Sequence of chain 1.A:
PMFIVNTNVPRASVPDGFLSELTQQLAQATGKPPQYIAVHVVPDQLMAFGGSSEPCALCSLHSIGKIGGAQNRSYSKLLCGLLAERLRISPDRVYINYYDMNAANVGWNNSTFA

A small-molecule ligand and the protein it binds are described below.
Small molecule (SMILES): O=C(O)c1cc(-c2cn[nH]c2)ccc1Oc1ccc2ccccc2c1

Sequence of chain 1.C:
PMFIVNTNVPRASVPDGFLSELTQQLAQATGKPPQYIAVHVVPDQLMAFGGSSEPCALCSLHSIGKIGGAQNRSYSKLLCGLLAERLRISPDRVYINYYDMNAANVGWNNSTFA

Binding-site contacts:
Ligand atom C02 contacts residue LYS32 of chain 1.A at 3.3 Å.
Ligand atom C17 contacts residue PHE113 of chain 1.A at 3.6 Å (hydrophobic).
Ligand atom O03 contacts residue SER63 of chain 1.A at 3.2 Å (h-bond).
Ligand atom C16 contacts residue TYR36 of chain 1.A at 3.8 Å (hydrophobic).
Ligand atom C21 contacts residue ILE64 of chain 1.A at 4.0 Å (hydrophobic).
Ligand atom C12 contacts residue PHE113 of chain 1.A at 3.8 Å (hydrophobic).
Ligand atom C14 contacts residue PRO1 of chain 1.A at 3.9 Å (hydrophobic).
Ligand atom C22 contacts residue ILE64 of chain 1.A at 4.1 Å (hydrophobic).
Ligand atom C02 contacts residue PRO1 of chain 1.A at 3.3 Å (hydrophobic).
Ligand atom C08 contacts residue VAL106 of chain 1.A at 4.0 Å (hydrophobic).
Ligand atom C04 contacts residue PRO1 of chain 1.A at 3.4 Å (hydrophobic).
Ligand atom C05 contacts residue PRO1 of chain 1.A at 3.6 Å (hydrophobic).
Ligand atom C11 contacts residue TYR95 of chain 1.C at 3.8 Å (hydrophobic).
Ligand atom C02 contacts residue SER63 of chain 1.A at 4.1 Å.
Ligand atom C23 contacts residue ILE64 of chain 1.A at 4.0 Å (hydrophobic).
Ligand atom C19 contacts residue ILE64 of chain 1.A at 3.7 Å (hydrophobic).
Ligand atom C13 contacts residue PHE113 of chain 1.A at 3.6 Å (hydrophobic).
Ligand atom C12 contacts residue TYR95 of chain 1.C at 3.5 Å (hydrophobic).
Ligand atom O01 contacts residue LYS32 of chain 1.A at 2.7 Å (salt-bridge).
Ligand atom C11 contacts residue VAL106 of chain 1.A at 3.8 Å (hydrophobic).
Ligand atom C17 contacts residue ILE64 of chain 1.A at 3.7 Å (hydrophobic).
Ligand atom C02 contacts residue ILE64 of chain 1.A at 3.7 Å (hydrophobic).
Ligand atom N09 contacts residue ASN97 of chain 1.C at 3.0 Å (h-bond).
Ligand atom C18 contacts residue ILE64 of chain 1.A at 3.4 Å (hydrophobic).
Ligand atom O01 contacts residue PRO1 of chain 1.A at 2.9 Å (h-bond).
Ligand atom N10 contacts residue VAL106 of chain 1.A at 4.0 Å.
Ligand atom C13 contacts residue TYR95 of chain 1.C at 3.5 Å (hydrophobic).
Ligand atom C18 contacts residue PHE113 of chain 1.A at 3.3 Å (hydrophobic).
Ligand atom O03 contacts residue LYS32 of chain 1.A at 3.0 Å (salt-bridge).
Ligand atom O15 contacts residue TYR36 of chain 1.A at 3.2 Å.
Ligand atom C05 contacts residue ILE64 of chain 1.A at 3.9 Å (hydrophobic).
Ligand atom C07 contacts residue VAL106 of chain 1.A at 3.9 Å (hydrophobic).
Ligand atom N10 contacts residue ASN97 of chain 1.C at 2.9 Å (h-bond).
Ligand atom C11 contacts residue ASN97 of chain 1.C at 4.1 Å.
Ligand atom C11 contacts residue MET2 of chain 1.A at 4.0 Å (hydrophobic).
Ligand atom N09 contacts residue MET101 of chain 1.A at 4.0 Å.
Ligand atom N10 contacts residue MET2 of chain 1.A at 3.7 Å.
Ligand atom C08 contacts residue HIS62 of chain 1.A at 3.7 Å.
Ligand atom O03 contacts residue ILE64 of chain 1.A at 2.7 Å (h-bond).
Ligand atom N09 contacts residue HIS62 of chain 1.A at 3.3 Å.